Sequence of chain 1.B:
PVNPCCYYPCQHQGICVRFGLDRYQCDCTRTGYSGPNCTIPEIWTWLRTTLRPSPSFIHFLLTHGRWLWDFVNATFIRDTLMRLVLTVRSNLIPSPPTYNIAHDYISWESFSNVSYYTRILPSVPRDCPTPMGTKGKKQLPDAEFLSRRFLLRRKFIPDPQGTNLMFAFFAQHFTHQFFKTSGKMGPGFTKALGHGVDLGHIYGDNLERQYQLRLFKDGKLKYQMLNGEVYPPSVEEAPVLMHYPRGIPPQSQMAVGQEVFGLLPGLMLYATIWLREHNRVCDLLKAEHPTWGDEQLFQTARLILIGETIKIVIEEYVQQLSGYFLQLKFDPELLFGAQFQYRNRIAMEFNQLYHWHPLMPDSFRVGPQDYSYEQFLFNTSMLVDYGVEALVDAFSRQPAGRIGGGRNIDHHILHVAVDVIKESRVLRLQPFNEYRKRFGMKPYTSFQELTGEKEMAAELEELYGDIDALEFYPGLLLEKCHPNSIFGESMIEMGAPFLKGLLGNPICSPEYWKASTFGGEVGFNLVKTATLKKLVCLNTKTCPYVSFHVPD

A small-molecule ligand and the protein it binds are described below.
Small molecule (SMILES): CC(=O)N[C@H]1[C@H](O[C@H]2[C@H](O)[C@@H](NC(C)=O)CO[C@@H]2CO)O[C@H](CO)[C@@H](O[C@@H]2O[C@H](CO[C@@H]3O[C@H](CO)[C@@H](O)[C@H](O)[C@@H]3O)[C@@H](O)[C@H](O)[C@@H]2O)[C@@H]1O

Binding-site contacts:
Ligand atom C2 contacts residue GLN369 of chain 1.B at 4.2 Å.
Ligand atom C6 contacts residue TYR371 of chain 1.B at 3.3 Å (hydrophobic).
Ligand atom C2 contacts residue GLN375 of chain 1.B at 4.0 Å.
Ligand atom O7 contacts residue GLU374 of chain 1.B at 4.1 Å.
Ligand atom C1 contacts residue SER381 of chain 1.B at 3.7 Å.
Ligand atom O6 contacts residue TYR386 of chain 1.B at 3.5 Å.
Ligand atom C7 contacts residue ASN379 of chain 1.B at 3.6 Å.
Ligand atom O5 contacts residue GLN375 of chain 1.B at 4.1 Å.
Ligand atom C5 contacts residue TYR371 of chain 1.B at 4.3 Å (hydrophobic).
Ligand atom C6 contacts residue ASP385 of chain 1.B at 4.0 Å.
Ligand atom C1 contacts residue ASN379 of chain 1.B at 1.4 Å.
Ligand atom O6 contacts residue GLN369 of chain 1.B at 4.2 Å.
Ligand atom C7 contacts residue GLN375 of chain 1.B at 4.3 Å.
Ligand atom C5 contacts residue ASP385 of chain 1.B at 3.9 Å.
Ligand atom C6 contacts residue TYR386 of chain 1.B at 3.6 Å (hydrophobic).
Ligand atom O6 contacts residue GLN375 of chain 1.B at 4.0 Å.
Ligand atom C2 contacts residue ASN379 of chain 1.B at 2.6 Å.
Ligand atom C6 contacts residue GLN369 of chain 1.B at 3.4 Å.
Ligand atom O6 contacts residue MET382 of chain 1.B at 4.2 Å.
Ligand atom C8 contacts residue ASP385 of chain 1.B at 3.6 Å.
Ligand atom O6 contacts residue TYR371 of chain 1.B at 3.9 Å.
Ligand atom O5 contacts residue TYR371 of chain 1.B at 4.2 Å.
Ligand atom C1 contacts residue TYR371 of chain 1.B at 3.8 Å (hydrophobic).
Ligand atom C5 contacts residue SER381 of chain 1.B at 4.1 Å.
Ligand atom O7 contacts residue ASN379 of chain 1.B at 3.8 Å.
Ligand atom C3 contacts residue ASN379 of chain 1.B at 3.9 Å.
Ligand atom N2 contacts residue ASN379 of chain 1.B at 3.0 Å (h-bond).
Ligand atom O5 contacts residue SER381 of chain 1.B at 4.2 Å.
Ligand atom O5 contacts residue MET382 of chain 1.B at 3.4 Å.
Ligand atom C5 contacts residue ASN379 of chain 1.B at 3.6 Å.
Ligand atom C1 contacts residue GLN369 of chain 1.B at 3.4 Å.
Ligand atom C5 contacts residue GLN369 of chain 1.B at 3.4 Å.
Ligand atom O5 contacts residue ASN379 of chain 1.B at 2.4 Å (h-bond).
Ligand atom O7 contacts residue GLN375 of chain 1.B at 3.6 Å.
Ligand atom O6 contacts residue ASP385 of chain 1.B at 3.1 Å (salt-bridge).
Ligand atom O6 contacts residue GLN369 of chain 1.B at 4.0 Å.
Ligand atom C4 contacts residue TYR371 of chain 1.B at 4.1 Å (hydrophobic).
Ligand atom O5 contacts residue GLN369 of chain 1.B at 3.4 Å (h-bond).
Ligand atom C1 contacts residue GLN375 of chain 1.B at 3.7 Å.
Ligand atom C6 contacts residue MET382 of chain 1.B at 4.0 Å (hydrophobic).